A small-molecule ligand and the protein it binds are described below.
Small molecule (SMILES): CCOC(=O)/C(=N\O)C(C)=O

Sequence of chain 1.A:
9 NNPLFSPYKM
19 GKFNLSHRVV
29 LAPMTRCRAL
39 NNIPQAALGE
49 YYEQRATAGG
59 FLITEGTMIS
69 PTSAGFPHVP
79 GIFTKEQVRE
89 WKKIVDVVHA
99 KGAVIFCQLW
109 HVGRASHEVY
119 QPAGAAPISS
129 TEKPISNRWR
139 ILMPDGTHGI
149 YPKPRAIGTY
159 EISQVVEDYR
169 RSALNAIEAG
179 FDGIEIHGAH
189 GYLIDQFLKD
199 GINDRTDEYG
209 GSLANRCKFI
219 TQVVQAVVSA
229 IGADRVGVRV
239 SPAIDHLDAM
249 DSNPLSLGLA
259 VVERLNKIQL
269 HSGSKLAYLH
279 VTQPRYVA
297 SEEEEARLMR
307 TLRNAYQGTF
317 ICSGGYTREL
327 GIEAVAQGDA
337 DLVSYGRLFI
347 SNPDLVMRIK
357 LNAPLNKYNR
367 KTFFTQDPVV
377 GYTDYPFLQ

Binding-site contacts:
Ligand atom C6 contacts residue TYR284 of chain 1.A at 3.6 Å (hydrophobic).
Ligand atom C4 contacts residue HIS244 of chain 1.A at 4.4 Å.
Ligand atom C2 contacts residue FMN1 of chain 1.C at 3.7 Å.
Ligand atom O1 contacts residue HIS244 of chain 1.A at 3.4 Å (h-bond).
Ligand atom C5 contacts residue HIS188 of chain 1.A at 3.4 Å.
Ligand atom O4 contacts residue HIS188 of chain 1.A at 3.6 Å (h-bond).
Ligand atom C2 contacts residue TYR190 of chain 1.A at 3.8 Å (hydrophobic).
Ligand atom O1 contacts residue TYR190 of chain 1.A at 4.3 Å.
Ligand atom C1 contacts residue TRP108 of chain 1.A at 4.2 Å (hydrophobic).
Ligand atom O1 contacts residue HIS188 of chain 1.A at 3.3 Å (h-bond).
Ligand atom N1 contacts residue FMN1 of chain 1.C at 3.3 Å.
Ligand atom C6 contacts residue ALA286 of chain 1.A at 3.5 Å (hydrophobic).
Ligand atom O4 contacts residue FMN1 of chain 1.C at 3.0 Å (h-bond).
Ligand atom N1 contacts residue HIS185 of chain 1.A at 3.9 Å.
Ligand atom O2 contacts residue FMN1 of chain 1.C at 4.0 Å.
Ligand atom C6 contacts residue VAL285 of chain 1.A at 4.0 Å (hydrophobic).
Ligand atom C3 contacts residue FMN1 of chain 1.C at 3.6 Å.
Ligand atom C5 contacts residue TYR284 of chain 1.A at 4.0 Å (hydrophobic).
Ligand atom C5 contacts residue HIS244 of chain 1.A at 3.9 Å.
Ligand atom O2 contacts residue ALA286 of chain 1.A at 4.5 Å.
Ligand atom O4 contacts residue TYR284 of chain 1.A at 3.6 Å.
Ligand atom O2 contacts residue TYR190 of chain 1.A at 4.4 Å.
Ligand atom C1 contacts residue THR33 of chain 1.A at 4.0 Å.
Ligand atom C3 contacts residue TYR190 of chain 1.A at 3.7 Å (hydrophobic).
Ligand atom O3 contacts residue HIS188 of chain 1.A at 2.7 Å (h-bond).
Ligand atom O3 contacts residue FMN1 of chain 1.C at 3.2 Å.
Ligand atom C1 contacts residue TYR190 of chain 1.A at 3.7 Å (hydrophobic).
Ligand atom C1 contacts residue PHE74 of chain 1.A at 3.6 Å (hydrophobic).
Ligand atom C3 contacts residue HIS188 of chain 1.A at 4.0 Å.
Ligand atom N1 contacts residue HIS188 of chain 1.A at 3.8 Å.
Ligand atom N1 contacts residue TYR190 of chain 1.A at 3.5 Å.
Ligand atom C4 contacts residue FMN1 of chain 1.C at 3.8 Å.
Ligand atom C6 contacts residue HIS244 of chain 1.A at 3.5 Å.
Ligand atom O3 contacts residue TYR190 of chain 1.A at 3.3 Å.
Ligand atom C4 contacts residue HIS188 of chain 1.A at 3.4 Å.
Ligand atom C1 contacts residue FMN1 of chain 1.C at 3.6 Å.
Ligand atom O3 contacts residue HIS185 of chain 1.A at 2.8 Å (h-bond).
Ligand atom N1 contacts residue TRP108 of chain 1.A at 4.5 Å.